Sequence of chain 1.G:
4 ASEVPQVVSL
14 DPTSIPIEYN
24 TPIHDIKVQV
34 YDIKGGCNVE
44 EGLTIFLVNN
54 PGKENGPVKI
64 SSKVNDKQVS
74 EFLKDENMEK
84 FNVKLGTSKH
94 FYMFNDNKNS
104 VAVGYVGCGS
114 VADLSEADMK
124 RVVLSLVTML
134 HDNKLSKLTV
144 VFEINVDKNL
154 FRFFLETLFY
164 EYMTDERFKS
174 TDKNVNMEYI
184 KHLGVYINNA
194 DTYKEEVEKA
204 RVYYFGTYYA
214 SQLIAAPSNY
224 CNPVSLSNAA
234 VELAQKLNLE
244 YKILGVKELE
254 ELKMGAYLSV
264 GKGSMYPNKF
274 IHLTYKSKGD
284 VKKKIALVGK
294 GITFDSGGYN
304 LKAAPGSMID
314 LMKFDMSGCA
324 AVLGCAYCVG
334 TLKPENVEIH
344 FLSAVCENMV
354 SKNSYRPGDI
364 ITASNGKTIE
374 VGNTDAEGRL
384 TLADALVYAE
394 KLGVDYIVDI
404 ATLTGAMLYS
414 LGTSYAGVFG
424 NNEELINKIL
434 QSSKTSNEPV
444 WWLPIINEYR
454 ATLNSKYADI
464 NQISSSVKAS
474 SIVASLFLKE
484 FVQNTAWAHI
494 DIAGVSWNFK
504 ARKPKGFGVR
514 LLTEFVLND

Binding-site contacts:
Ligand atom OAE contacts residue THR407 of chain 1.G at 3.3 Å.
Ligand atom OAF contacts residue CO31 of chain 1.NB at 3.0 Å (h-bond).
Ligand atom CAG contacts residue ALA496 of chain 1.G at 3.0 Å (hydrophobic).
Ligand atom O contacts residue ASP378 of chain 1.G at 2.8 Å (salt-bridge).
Ligand atom CAH contacts residue ALA496 of chain 1.G at 3.3 Å (hydrophobic).
Ligand atom C contacts residue LYS305 of chain 1.G at 3.7 Å.
Ligand atom SAP contacts residue MET311 of chain 1.G at 3.4 Å.
Ligand atom OAF contacts residue LYS293 of chain 1.G at 3.1 Å (salt-bridge).
Ligand atom CAG contacts residue PHE317 of chain 1.G at 3.6 Å (hydrophobic).
Ligand atom CAK contacts residue GLY408 of chain 1.G at 3.5 Å.
Ligand atom OAF contacts residue ASP298 of chain 1.G at 2.9 Å (salt-bridge).
Ligand atom CAL contacts residue GLY408 of chain 1.G at 3.7 Å.
Ligand atom OAE contacts residue GLY408 of chain 1.G at 3.2 Å (h-bond).
Ligand atom C contacts residue ZN1 of chain 1.MB at 2.9 Å.
Ligand atom CAS contacts residue GLY408 of chain 1.G at 3.6 Å.
Ligand atom OAF contacts residue ZN1 of chain 1.LB at 2.0 Å.
Ligand atom CA contacts residue LEU406 of chain 1.G at 3.3 Å (hydrophobic).
Ligand atom NAN contacts residue LYS293 of chain 1.G at 3.5 Å (salt-bridge).
Ligand atom NAN contacts residue ASP378 of chain 1.G at 3.3 Å (salt-bridge).
Ligand atom C contacts residue ASP298 of chain 1.G at 3.8 Å.
Ligand atom O contacts residue ZN1 of chain 1.MB at 2.2 Å.
Ligand atom C contacts residue LEU406 of chain 1.G at 3.8 Å (hydrophobic).
Ligand atom NAN contacts residue LEU406 of chain 1.G at 3.2 Å (h-bond).
Ligand atom NAN contacts residue ZN1 of chain 1.LB at 2.9 Å.
Ligand atom CAJ contacts residue GLY408 of chain 1.G at 3.6 Å.
Ligand atom NAN contacts residue ASP298 of chain 1.G at 3.8 Å.
Ligand atom O contacts residue ASP298 of chain 1.G at 3.1 Å (salt-bridge).
Ligand atom C contacts residue ZN1 of chain 1.LB at 3.7 Å.
Ligand atom CAH contacts residue PHE317 of chain 1.G at 3.5 Å (hydrophobic).
Ligand atom OAF contacts residue ZN1 of chain 1.MB at 2.1 Å.
Ligand atom O contacts residue LYS305 of chain 1.G at 2.6 Å (salt-bridge).
Ligand atom OAF contacts residue ASP378 of chain 1.G at 3.0 Å (salt-bridge).
Ligand atom NAN contacts residue ZN1 of chain 1.MB at 2.9 Å.
Ligand atom C contacts residue ASP378 of chain 1.G at 3.2 Å.
Ligand atom OAE contacts residue LEU406 of chain 1.G at 3.7 Å.
Ligand atom CAI contacts residue GLY408 of chain 1.G at 3.8 Å.
Ligand atom OAF contacts residue GLU380 of chain 1.G at 2.6 Å (salt-bridge).
Ligand atom NAN contacts residue CO31 of chain 1.NB at 2.9 Å (h-bond).
Ligand atom CAU contacts residue GLY408 of chain 1.G at 3.5 Å.
Ligand atom CAK contacts residue LEU406 of chain 1.G at 3.6 Å (hydrophobic).

A protein and the small-molecule ligand that binds it are described below.
Small molecule (SMILES): CC(C)(C)C(=O)N[C@@H](C(=O)NO)c1ccc(-c2ccsc2)cc1